A protein and the small-molecule ligand that binds it are described below.
Small molecule (SMILES): CC(=O)N[C@H]1[C@H](O[C@H]2[C@H](O)[C@@H](NC(C)=O)CO[C@@H]2CO)O[C@H](CO)[C@@H](O)[C@@H]1O

Sequence of chain 1.B:
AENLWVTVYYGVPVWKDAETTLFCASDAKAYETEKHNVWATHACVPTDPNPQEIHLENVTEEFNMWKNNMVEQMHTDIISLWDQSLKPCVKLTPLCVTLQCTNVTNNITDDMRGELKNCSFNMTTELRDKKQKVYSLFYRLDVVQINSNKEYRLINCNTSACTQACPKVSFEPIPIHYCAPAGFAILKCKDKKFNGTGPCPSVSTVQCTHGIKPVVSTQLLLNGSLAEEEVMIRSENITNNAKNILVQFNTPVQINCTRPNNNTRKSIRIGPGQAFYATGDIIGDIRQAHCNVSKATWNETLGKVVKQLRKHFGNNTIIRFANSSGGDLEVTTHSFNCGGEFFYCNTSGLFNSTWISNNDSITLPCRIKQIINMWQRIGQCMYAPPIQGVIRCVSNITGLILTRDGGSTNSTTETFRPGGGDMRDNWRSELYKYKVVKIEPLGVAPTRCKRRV

Binding-site contacts:
Ligand atom C2 contacts residue ASN122 of chain 1.B at 2.4 Å.
Ligand atom C8 contacts residue GLN100 of chain 1.B at 3.7 Å.
Ligand atom O7 contacts residue ASN122 of chain 1.B at 3.9 Å.
Ligand atom O5 contacts residue ASN122 of chain 1.B at 2.4 Å (h-bond).
Ligand atom C8 contacts residue SER120 of chain 1.B at 3.7 Å.
Ligand atom N2 contacts residue ASN122 of chain 1.B at 2.9 Å (h-bond).
Ligand atom C1 contacts residue ASN122 of chain 1.B at 1.4 Å.
Ligand atom C8 contacts residue PHE121 of chain 1.B at 4.2 Å (hydrophobic).
Ligand atom C4 contacts residue ASN122 of chain 1.B at 4.2 Å.
Ligand atom O7 contacts residue LYS133 of chain 1.B at 4.2 Å.
Ligand atom C3 contacts residue ASN122 of chain 1.B at 3.8 Å.
Ligand atom C5 contacts residue ASN122 of chain 1.B at 3.7 Å.
Ligand atom C7 contacts residue ASN122 of chain 1.B at 3.6 Å.